Sequence of chain 1.A:
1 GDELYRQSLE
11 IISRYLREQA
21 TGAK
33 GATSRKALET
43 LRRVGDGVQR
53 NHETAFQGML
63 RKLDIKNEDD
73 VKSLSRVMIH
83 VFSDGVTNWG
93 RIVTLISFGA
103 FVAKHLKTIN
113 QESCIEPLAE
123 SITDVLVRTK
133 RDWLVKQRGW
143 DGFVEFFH

This protein binds this small molecule.
Small molecule (SMILES): Cc1cc(OCCCc2c(C(=O)NS(=O)(=O)c3ccccc3)[nH]c3ccccc23)cc(C)c1Cl

Binding-site contacts:
Ligand atom C20 contacts residue MET80 of chain 1.A at 3.8 Å (hydrophobic).
Ligand atom C34 contacts residue ASN90 of chain 1.A at 3.5 Å.
Ligand atom C04 contacts residue MET61 of chain 1.A at 3.5 Å (hydrophobic).
Ligand atom C17 contacts residue ILE124 of chain 1.A at 3.5 Å (hydrophobic).
Ligand atom C29 contacts residue GLY92 of chain 1.A at 3.2 Å.
Ligand atom C04 contacts residue PHE58 of chain 1.A at 3.7 Å (hydrophobic).
Ligand atom C34 contacts residue GLY92 of chain 1.A at 3.6 Å.
Ligand atom C19 contacts residue PHE100 of chain 1.A at 3.8 Å (hydrophobic).
Ligand atom C05 contacts residue PHE58 of chain 1.A at 3.9 Å (hydrophobic).
Ligand atom C08 contacts residue THR96 of chain 1.A at 3.9 Å.
Ligand atom C33 contacts residue ARG93 of chain 1.A at 3.7 Å.
Ligand atom C23 contacts residue ARG93 of chain 1.A at 3.8 Å.
Ligand atom C21 contacts residue MET80 of chain 1.A at 3.5 Å (hydrophobic).
Ligand atom C29 contacts residue THR96 of chain 1.A at 3.8 Å.
Ligand atom C19 contacts residue LEU97 of chain 1.A at 3.6 Å (hydrophobic).
Ligand atom S26 contacts residue ARG93 of chain 1.A at 3.4 Å (salt-bridge).
Ligand atom C07 contacts residue THR96 of chain 1.A at 3.8 Å.
Ligand atom C08 contacts residue LEU97 of chain 1.A at 3.9 Å (hydrophobic).
Ligand atom C17 contacts residue GLY101 of chain 1.A at 3.6 Å.
Ligand atom C16 contacts residue PHE100 of chain 1.A at 3.3 Å (hydrophobic).
Ligand atom C16 contacts residue MET80 of chain 1.A at 3.7 Å (hydrophobic).
Ligand atom C17 contacts residue PHE100 of chain 1.A at 3.7 Å (hydrophobic).
Ligand atom C04 contacts residue PHE100 of chain 1.A at 3.4 Å (hydrophobic).
Ligand atom C03 contacts residue PHE58 of chain 1.A at 3.6 Å (hydrophobic).
Ligand atom O24 contacts residue ARG93 of chain 1.A at 2.9 Å (salt-bridge).
Ligand atom C18 contacts residue PHE100 of chain 1.A at 3.4 Å (hydrophobic).
Ligand atom C34 contacts residue ARG93 of chain 1.A at 3.2 Å.
Ligand atom CL1 contacts residue LEU76 of chain 1.A at 3.5 Å.
Ligand atom C30 contacts residue THR96 of chain 1.A at 3.5 Å.
Ligand atom CL1 contacts residue LEU65 of chain 1.A at 3.9 Å.
Ligand atom C14 contacts residue PHE100 of chain 1.A at 3.6 Å (hydrophobic).
Ligand atom C22 contacts residue MET80 of chain 1.A at 3.9 Å (hydrophobic).
Ligand atom C03 contacts residue MET61 of chain 1.A at 3.5 Å (hydrophobic).
Ligand atom C14 contacts residue MET80 of chain 1.A at 3.4 Å (hydrophobic).
Ligand atom C10 contacts residue VAL83 of chain 1.A at 3.5 Å (hydrophobic).
Ligand atom O28 contacts residue ARG93 of chain 1.A at 2.3 Å (salt-bridge).
Ligand atom C18 contacts residue LEU97 of chain 1.A at 3.4 Å (hydrophobic).
Ligand atom O11 contacts residue LEU97 of chain 1.A at 3.5 Å.
Ligand atom C05 contacts residue PHE100 of chain 1.A at 3.6 Å (hydrophobic).
Ligand atom C29 contacts residue ARG93 of chain 1.A at 3.4 Å.